Sequence of chain 1.F:
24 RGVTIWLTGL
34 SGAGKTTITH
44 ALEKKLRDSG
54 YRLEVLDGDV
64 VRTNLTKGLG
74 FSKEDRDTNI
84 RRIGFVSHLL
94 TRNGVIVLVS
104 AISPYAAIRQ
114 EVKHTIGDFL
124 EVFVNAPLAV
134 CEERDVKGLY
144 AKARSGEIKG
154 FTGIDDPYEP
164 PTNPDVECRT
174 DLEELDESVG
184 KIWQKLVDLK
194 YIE

A protein and the small-molecule ligand that binds it are described below.
Small molecule (SMILES): Nc1ncnc2c1ncn2[C@@H]1O[C@H](CO[P](=O)(O)O[P](=O)(O)NP(=O)(O)O)[C@@H](O)[C@H]1O

Binding-site contacts:
Ligand atom O2B contacts residue ALA36 of chain 1.F at 3.4 Å (h-bond).
Ligand atom C6 contacts residue THR173 of chain 1.F at 3.5 Å.
Ligand atom PG contacts residue LYS38 of chain 1.F at 3.4 Å.
Ligand atom C4 contacts residue ARG137 of chain 1.F at 3.3 Å.
Ligand atom N3B contacts residue GLY35 of chain 1.F at 2.8 Å (h-bond).
Ligand atom O1B contacts residue THR39 of chain 1.F at 2.7 Å (h-bond).
Ligand atom O3G contacts residue LYS38 of chain 1.F at 2.3 Å (salt-bridge).
Ligand atom O3A contacts residue GLY37 of chain 1.F at 3.2 Å (h-bond).
Ligand atom N6 contacts residue SER181 of chain 1.F at 3.0 Å (h-bond).
Ligand atom O1G contacts residue ADX1 of chain 1.Y at 1.8 Å (h-bond).
Ligand atom O2A contacts residue THR39 of chain 1.F at 3.1 Å (h-bond).
Ligand atom PG contacts residue MG1 of chain 1.AA at 3.2 Å.
Ligand atom O1B contacts residue MG1 of chain 1.AA at 2.9 Å.
Ligand atom C2 contacts residue GLU176 of chain 1.F at 3.5 Å.
Ligand atom N1 contacts residue GLU176 of chain 1.F at 2.7 Å (salt-bridge).
Ligand atom O5' contacts residue GLY37 of chain 1.F at 3.4 Å.
Ligand atom O1G contacts residue LYS140 of chain 1.F at 2.1 Å (salt-bridge).
Ligand atom N9 contacts residue ARG137 of chain 1.F at 3.0 Å (salt-bridge).
Ligand atom PG contacts residue ADX1 of chain 1.Y at 3.1 Å.
Ligand atom O2B contacts residue GLY37 of chain 1.F at 3.0 Å (h-bond).
Ligand atom PB contacts residue GLY35 of chain 1.F at 3.5 Å.
Ligand atom O2B contacts residue LYS38 of chain 1.F at 2.8 Å (salt-bridge).
Ligand atom O2A contacts residue THR40 of chain 1.F at 2.8 Å (h-bond).
Ligand atom O5' contacts residue THR40 of chain 1.F at 3.5 Å (h-bond).
Ligand atom O2G contacts residue MG1 of chain 1.AA at 1.9 Å.
Ligand atom O2G contacts residue ASP62 of chain 1.F at 3.2 Å (salt-bridge).
Ligand atom O4' contacts residue ARG137 of chain 1.F at 2.0 Å (salt-bridge).
Ligand atom O2A contacts residue GLY37 of chain 1.F at 3.3 Å.
Ligand atom C1' contacts residue ARG137 of chain 1.F at 2.5 Å.
Ligand atom O3A contacts residue GLY35 of chain 1.F at 3.3 Å.
Ligand atom O3G contacts residue ADX1 of chain 1.Y at 3.4 Å (h-bond).
Ligand atom O3G contacts residue ILE105 of chain 1.F at 3.5 Å.
Ligand atom N6 contacts residue LEU178 of chain 1.F at 3.5 Å (h-bond).
Ligand atom N3 contacts residue ARG137 of chain 1.F at 3.5 Å (salt-bridge).
Ligand atom C2 contacts residue THR173 of chain 1.F at 3.3 Å.
Ligand atom PG contacts residue LYS140 of chain 1.F at 3.5 Å.
Ligand atom C4' contacts residue ARG137 of chain 1.F at 3.1 Å.
Ligand atom N1 contacts residue THR173 of chain 1.F at 3.1 Å (h-bond).
Ligand atom N6 contacts residue THR173 of chain 1.F at 3.1 Å.
Ligand atom O2G contacts residue THR39 of chain 1.F at 3.1 Å (h-bond).